A small-molecule ligand and the protein it binds are described below.
Small molecule (SMILES): CC(=O)N[C@H]1[C@H](O[C@H]2[C@H](O)[C@@H](NC(C)=O)CO[C@@H]2CO)O[C@H](CO)[C@@H](O)[C@@H]1O

Sequence of chain 1.E:
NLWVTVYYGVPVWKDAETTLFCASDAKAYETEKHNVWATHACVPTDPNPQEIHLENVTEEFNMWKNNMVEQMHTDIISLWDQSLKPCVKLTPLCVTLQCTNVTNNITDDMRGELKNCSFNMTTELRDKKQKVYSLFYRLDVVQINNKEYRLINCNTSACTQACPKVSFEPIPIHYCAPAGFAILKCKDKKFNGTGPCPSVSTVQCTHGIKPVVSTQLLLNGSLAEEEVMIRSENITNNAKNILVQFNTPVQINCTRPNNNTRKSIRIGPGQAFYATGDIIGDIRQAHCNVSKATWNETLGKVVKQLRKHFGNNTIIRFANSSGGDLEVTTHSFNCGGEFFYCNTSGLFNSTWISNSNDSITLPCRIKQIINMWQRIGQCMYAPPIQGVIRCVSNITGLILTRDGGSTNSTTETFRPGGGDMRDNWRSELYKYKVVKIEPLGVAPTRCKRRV

Binding-site contacts:
Ligand atom C8 contacts residue ASN167 of chain 1.E at 3.7 Å.
Ligand atom C2 contacts residue ASN167 of chain 1.E at 2.5 Å.
Ligand atom O5 contacts residue ASN167 of chain 1.E at 2.3 Å (h-bond).
Ligand atom C3 contacts residue ASN167 of chain 1.E at 3.8 Å.
Ligand atom C4 contacts residue ASN167 of chain 1.E at 4.2 Å.
Ligand atom O5 contacts residue ARG162 of chain 1.E at 3.6 Å.
Ligand atom C1 contacts residue ASN167 of chain 1.E at 1.4 Å.
Ligand atom C5 contacts residue ARG162 of chain 1.E at 4.5 Å.
Ligand atom C1 contacts residue ARG162 of chain 1.E at 4.0 Å.
Ligand atom N2 contacts residue ASN167 of chain 1.E at 3.0 Å (h-bond).
Ligand atom O6 contacts residue ARG162 of chain 1.E at 4.5 Å.
Ligand atom C7 contacts residue ASN167 of chain 1.E at 3.4 Å.
Ligand atom O7 contacts residue ASN167 of chain 1.E at 3.5 Å (h-bond).
Ligand atom C5 contacts residue ASN167 of chain 1.E at 3.6 Å.
Ligand atom C8 contacts residue THR168 of chain 1.E at 4.3 Å.
Ligand atom N2 contacts residue THR168 of chain 1.E at 4.2 Å.